Sequence of chain 1.A:
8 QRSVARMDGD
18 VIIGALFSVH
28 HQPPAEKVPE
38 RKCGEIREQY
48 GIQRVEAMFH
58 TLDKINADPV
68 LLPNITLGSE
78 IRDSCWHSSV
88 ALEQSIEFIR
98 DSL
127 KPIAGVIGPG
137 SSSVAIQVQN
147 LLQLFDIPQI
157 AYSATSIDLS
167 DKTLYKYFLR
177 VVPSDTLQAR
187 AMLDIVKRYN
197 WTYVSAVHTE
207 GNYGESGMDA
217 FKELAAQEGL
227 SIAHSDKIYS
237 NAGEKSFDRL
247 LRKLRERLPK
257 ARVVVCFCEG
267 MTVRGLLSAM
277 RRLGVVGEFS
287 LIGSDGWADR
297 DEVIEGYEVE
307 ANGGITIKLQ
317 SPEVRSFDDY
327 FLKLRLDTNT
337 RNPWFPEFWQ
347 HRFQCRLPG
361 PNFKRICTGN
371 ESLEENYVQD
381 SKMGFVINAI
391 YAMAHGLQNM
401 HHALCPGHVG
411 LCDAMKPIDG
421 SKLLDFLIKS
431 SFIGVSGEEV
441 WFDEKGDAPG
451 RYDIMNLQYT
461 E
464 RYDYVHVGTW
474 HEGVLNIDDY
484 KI

This small molecule binds to this protein.
Small molecule (SMILES): CC(=O)N[C@@H]1[C@@H](O)[C@H](O)[C@@H](CO)O[C@H]1O

Binding-site contacts:
Ligand atom C7 contacts residue ASN370 of chain 1.A at 3.4 Å.
Ligand atom O7 contacts residue THR368 of chain 1.A at 3.9 Å.
Ligand atom C1 contacts residue ASN370 of chain 1.A at 1.4 Å.
Ligand atom O5 contacts residue ASN370 of chain 1.A at 2.3 Å (h-bond).
Ligand atom C8 contacts residue THR368 of chain 1.A at 3.4 Å.
Ligand atom O7 contacts residue ASN370 of chain 1.A at 3.4 Å (h-bond).
Ligand atom C5 contacts residue ASN370 of chain 1.A at 3.6 Å.
Ligand atom N2 contacts residue ASN370 of chain 1.A at 2.9 Å (h-bond).
Ligand atom C2 contacts residue ASN370 of chain 1.A at 2.3 Å.
Ligand atom N2 contacts residue THR368 of chain 1.A at 4.4 Å.
Ligand atom C4 contacts residue ASN370 of chain 1.A at 4.1 Å.
Ligand atom C7 contacts residue THR368 of chain 1.A at 4.0 Å.
Ligand atom C3 contacts residue ASN370 of chain 1.A at 3.7 Å.